Sequence of chain 2.A:
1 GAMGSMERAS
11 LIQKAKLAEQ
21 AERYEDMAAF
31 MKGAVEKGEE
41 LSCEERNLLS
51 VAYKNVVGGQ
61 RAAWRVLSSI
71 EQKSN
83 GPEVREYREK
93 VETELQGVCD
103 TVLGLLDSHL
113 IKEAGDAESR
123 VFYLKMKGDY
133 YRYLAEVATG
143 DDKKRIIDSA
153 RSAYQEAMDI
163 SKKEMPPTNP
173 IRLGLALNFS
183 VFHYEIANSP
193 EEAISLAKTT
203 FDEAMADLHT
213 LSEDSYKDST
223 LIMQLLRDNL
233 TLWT

Binding-site contacts:
Ligand atom CG2 contacts residue ASN180 of chain 2.A at 3.6 Å.
Ligand atom O contacts residue ASN231 of chain 2.A at 3.1 Å (h-bond).
Ligand atom O contacts residue LEU179 of chain 2.A at 3.5 Å.
Ligand atom O2P contacts residue ARG61 of chain 2.A at 2.8 Å (salt-bridge).
Ligand atom CG contacts residue VAL183 of chain 2.A at 3.8 Å (hydrophobic).
Ligand atom C contacts residue ASN231 of chain 2.A at 3.7 Å.
Ligand atom O contacts residue VAL183 of chain 2.A at 3.4 Å.
Ligand atom O1P contacts residue LYS54 of chain 2.A at 3.2 Å (salt-bridge).
Ligand atom O1P contacts residue ARG61 of chain 2.A at 2.7 Å (salt-bridge).
Ligand atom O contacts residue ASN180 of chain 2.A at 2.7 Å (h-bond).
Ligand atom CA contacts residue ASN231 of chain 2.A at 3.6 Å.
Ligand atom O3P contacts residue ARG134 of chain 2.A at 2.7 Å (salt-bridge).
Ligand atom O contacts residue LYS127 of chain 2.A at 2.8 Å (salt-bridge).
Ligand atom P contacts residue ARG61 of chain 2.A at 3.5 Å.
Ligand atom OXT contacts residue LYS54 of chain 2.A at 3.8 Å.
Ligand atom CA contacts residue LEU179 of chain 2.A at 3.7 Å (hydrophobic).
Ligand atom CA contacts residue ASN180 of chain 2.A at 3.1 Å.
Ligand atom CB contacts residue ASN231 of chain 2.A at 3.8 Å.
Ligand atom O2P contacts residue ARG134 of chain 2.A at 2.9 Å (salt-bridge).
Ligand atom N contacts residue ASN180 of chain 2.A at 2.9 Å (h-bond).
Ligand atom CG2 contacts residue ARG134 of chain 2.A at 3.7 Å.
Ligand atom CG2 contacts residue VAL183 of chain 2.A at 3.8 Å (hydrophobic).
Ligand atom N contacts residue LEU179 of chain 2.A at 3.8 Å.
Ligand atom N contacts residue ASN231 of chain 2.A at 2.9 Å (h-bond).
Ligand atom CG1 contacts residue 0AW1 of chain 2.C at 3.9 Å.
Ligand atom P contacts residue TYR135 of chain 2.A at 3.8 Å.
Ligand atom C contacts residue ASN180 of chain 2.A at 3.5 Å.
Ligand atom P contacts residue ARG134 of chain 2.A at 3.8 Å.
Ligand atom O3P contacts residue TYR135 of chain 2.A at 2.6 Å (h-bond).
Ligand atom CG2 contacts residue GLY176 of chain 2.A at 3.3 Å.
Ligand atom CB contacts residue VAL183 of chain 2.A at 3.9 Å (hydrophobic).
Ligand atom O contacts residue LYS54 of chain 2.A at 3.5 Å (salt-bridge).
Ligand atom OG1 contacts residue LYS54 of chain 2.A at 3.8 Å.
Ligand atom C contacts residue LYS127 of chain 2.A at 3.7 Å.
Ligand atom CA contacts residue ASN231 of chain 2.A at 3.8 Å.
Ligand atom CB contacts residue ASN180 of chain 2.A at 3.3 Å.
Ligand atom CG1 contacts residue LEU179 of chain 2.A at 3.8 Å (hydrophobic).
Ligand atom CG1 contacts residue LEU227 of chain 2.A at 3.2 Å (hydrophobic).
Ligand atom CB contacts residue ASN231 of chain 2.A at 3.6 Å.
Ligand atom C contacts residue ASN180 of chain 2.A at 3.8 Å.

This small molecule binds to this protein.
Small molecule (SMILES): CC(C)[C@H](NC(=O)[C@@H](NC(=O)[C@H](C)NC(=O)[C@@H]1CCCN1C(=O)[C@H](C)N)[C@@H](C)OP(=O)(O)O)C(=O)O